Binding-site contacts:
Ligand atom C2 contacts residue ASN35 of chain 1.C at 2.4 Å.
Ligand atom O6 contacts residue GLU39 of chain 1.C at 3.1 Å (salt-bridge).
Ligand atom O5 contacts residue ASN35 of chain 1.C at 2.4 Å (h-bond).
Ligand atom C7 contacts residue GLN322 of chain 1.C at 4.3 Å.
Ligand atom C1 contacts residue ASN35 of chain 1.C at 1.4 Å.
Ligand atom C7 contacts residue ASN35 of chain 1.C at 3.5 Å.
Ligand atom C8 contacts residue GLN322 of chain 1.C at 3.2 Å.
Ligand atom C3 contacts residue ASN35 of chain 1.C at 3.8 Å.
Ligand atom C6 contacts residue GLU39 of chain 1.C at 3.3 Å.
Ligand atom C1 contacts residue ASN40 of chain 1.C at 4.4 Å.
Ligand atom C4 contacts residue ASN35 of chain 1.C at 4.2 Å.
Ligand atom C6 contacts residue THR37 of chain 1.C at 4.3 Å.
Ligand atom O6 contacts residue ASN40 of chain 1.C at 4.2 Å.
Ligand atom C5 contacts residue THR37 of chain 1.C at 4.2 Å.
Ligand atom C1 contacts residue THR37 of chain 1.C at 4.1 Å.
Ligand atom C5 contacts residue ASN35 of chain 1.C at 3.7 Å.
Ligand atom N2 contacts residue ASN35 of chain 1.C at 2.9 Å (h-bond).
Ligand atom O7 contacts residue ASN35 of chain 1.C at 3.7 Å.
Ligand atom O6 contacts residue THR37 of chain 1.C at 3.1 Å (h-bond).
Ligand atom O5 contacts residue THR37 of chain 1.C at 3.6 Å.
Ligand atom O5 contacts residue ASN40 of chain 1.C at 3.7 Å.

This small molecule binds to this protein.
Small molecule (SMILES): CC(=O)N[C@@H]1[C@@H](O)[C@H](O)[C@@H](CO)O[C@H]1O

Sequence of chain 1.C:
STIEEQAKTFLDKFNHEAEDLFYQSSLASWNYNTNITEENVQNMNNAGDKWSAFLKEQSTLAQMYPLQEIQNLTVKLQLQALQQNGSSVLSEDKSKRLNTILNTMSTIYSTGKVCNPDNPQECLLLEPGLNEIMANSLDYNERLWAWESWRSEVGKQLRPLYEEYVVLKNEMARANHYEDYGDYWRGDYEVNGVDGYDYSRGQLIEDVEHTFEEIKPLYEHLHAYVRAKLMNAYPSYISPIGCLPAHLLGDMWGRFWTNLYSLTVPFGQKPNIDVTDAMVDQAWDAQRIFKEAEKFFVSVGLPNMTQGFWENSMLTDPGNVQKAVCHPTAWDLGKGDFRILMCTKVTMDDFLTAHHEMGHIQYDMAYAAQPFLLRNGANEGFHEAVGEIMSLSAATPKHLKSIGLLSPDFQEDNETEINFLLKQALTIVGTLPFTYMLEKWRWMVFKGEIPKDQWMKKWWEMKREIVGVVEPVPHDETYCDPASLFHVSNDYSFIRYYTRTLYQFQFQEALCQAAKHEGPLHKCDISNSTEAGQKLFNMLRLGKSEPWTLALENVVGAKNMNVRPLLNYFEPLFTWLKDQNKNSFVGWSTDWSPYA